Sequence of chain 2.A:
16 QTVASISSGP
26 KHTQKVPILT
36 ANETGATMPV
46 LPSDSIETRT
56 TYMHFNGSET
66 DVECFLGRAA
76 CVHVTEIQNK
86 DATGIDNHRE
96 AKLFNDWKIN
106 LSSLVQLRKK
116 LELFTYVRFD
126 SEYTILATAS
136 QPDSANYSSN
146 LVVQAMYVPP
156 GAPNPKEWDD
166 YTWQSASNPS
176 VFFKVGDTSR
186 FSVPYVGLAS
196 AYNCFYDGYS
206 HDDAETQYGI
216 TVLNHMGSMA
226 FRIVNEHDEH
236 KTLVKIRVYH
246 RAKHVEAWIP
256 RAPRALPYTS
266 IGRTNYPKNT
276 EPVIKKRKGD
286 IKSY

Sequence of chain 2.C:
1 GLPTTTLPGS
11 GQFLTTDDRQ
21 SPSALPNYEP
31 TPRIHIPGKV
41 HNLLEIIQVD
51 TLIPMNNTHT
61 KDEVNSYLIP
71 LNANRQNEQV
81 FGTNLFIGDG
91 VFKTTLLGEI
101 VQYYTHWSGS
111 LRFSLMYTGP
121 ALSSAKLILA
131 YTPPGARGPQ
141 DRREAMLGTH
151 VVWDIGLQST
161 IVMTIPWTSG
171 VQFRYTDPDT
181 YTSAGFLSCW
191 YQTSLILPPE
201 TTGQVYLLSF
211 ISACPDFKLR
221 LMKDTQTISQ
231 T

A protein and the small-molecule ligand that binds it are described below.
Small molecule (SMILES): COc1cc(CC(=O)c2ccc(C#N)cc2)c([N+](=O)[O-])cc1OC

Binding-site contacts:
Ligand atom C07 contacts residue TYR128 of chain 2.A at 2.9 Å (hydrophobic).
Ligand atom C11 contacts residue TYR197 of chain 2.A at 3.5 Å (hydrophobic).
Ligand atom C03 contacts residue TYR128 of chain 2.A at 3.7 Å (hydrophobic).
Ligand atom O02 contacts residue MET224 of chain 2.A at 3.5 Å.
Ligand atom N22 contacts residue VAL191 of chain 2.A at 3.9 Å.
Ligand atom C06 contacts residue TYR128 of chain 2.A at 3.4 Å (hydrophobic).
Ligand atom C01 contacts residue TYR128 of chain 2.A at 2.9 Å (hydrophobic).
Ligand atom C12 contacts residue TYR197 of chain 2.A at 3.5 Å (hydrophobic).
Ligand atom C18 contacts residue TYR152 of chain 2.A at 3.7 Å (hydrophobic).
Ligand atom C14 contacts residue LEU106 of chain 2.A at 3.5 Å (hydrophobic).
Ligand atom O23 contacts residue VAL191 of chain 2.A at 3.9 Å.
Ligand atom C10 contacts residue TYR197 of chain 2.A at 3.7 Å (hydrophobic).
Ligand atom C15 contacts residue TYR197 of chain 2.A at 3.8 Å (hydrophobic).
Ligand atom O16 contacts residue VAL188 of chain 2.A at 3.8 Å.
Ligand atom O02 contacts residue PHE186 of chain 2.A at 4.0 Å.
Ligand atom C15 contacts residue SER126 of chain 2.A at 3.5 Å.
Ligand atom O24 contacts residue VAL191 of chain 2.A at 3.1 Å.
Ligand atom C08 contacts residue TYR197 of chain 2.A at 3.9 Å (hydrophobic).
Ligand atom C08 contacts residue TYR128 of chain 2.A at 3.3 Å (hydrophobic).
Ligand atom C14 contacts residue TYR197 of chain 2.A at 3.7 Å (hydrophobic).
Ligand atom C17 contacts residue TYR152 of chain 2.A at 3.8 Å (hydrophobic).
Ligand atom C15 contacts residue TYR128 of chain 2.A at 3.1 Å (hydrophobic).
Ligand atom C06 contacts residue ILE104 of chain 2.A at 3.5 Å (hydrophobic).
Ligand atom O24 contacts residue TYR152 of chain 2.A at 3.5 Å (h-bond).
Ligand atom N13 contacts residue GOL1 of chain 2.E at 3.7 Å.
Ligand atom O23 contacts residue TYR152 of chain 2.A at 3.0 Å (h-bond).
Ligand atom N13 contacts residue TYR197 of chain 2.A at 3.4 Å.
Ligand atom C21 contacts residue TYR152 of chain 2.A at 3.6 Å (hydrophobic).
Ligand atom O20 contacts residue TYR152 of chain 2.A at 3.7 Å.
Ligand atom O02 contacts residue TYR128 of chain 2.A at 3.8 Å.
Ligand atom C01 contacts residue MET224 of chain 2.A at 3.7 Å (hydrophobic).
Ligand atom C04 contacts residue TYR128 of chain 2.A at 3.4 Å (hydrophobic).
Ligand atom C10 contacts residue MET221 of chain 2.A at 3.9 Å (hydrophobic).
Ligand atom O20 contacts residue PHE186 of chain 2.A at 3.8 Å.
Ligand atom N22 contacts residue TYR152 of chain 2.A at 3.3 Å (h-bond).
Ligand atom C01 contacts residue PHE186 of chain 2.A at 2.8 Å (hydrophobic).
Ligand atom C05 contacts residue TYR128 of chain 2.A at 3.8 Å (hydrophobic).
Ligand atom O16 contacts residue TYR128 of chain 2.A at 2.9 Å (h-bond).
Ligand atom C19 contacts residue TYR152 of chain 2.A at 3.9 Å (hydrophobic).
Ligand atom C09 contacts residue MET221 of chain 2.A at 3.9 Å (hydrophobic).